Binding-site contacts:
Ligand atom O5 contacts residue TYR156 of chain 1.A at 3.2 Å.
Ligand atom O3 contacts residue TRP63 of chain 1.A at 3.1 Å (h-bond).
Ligand atom C1 contacts residue TYR156 of chain 1.A at 3.5 Å (hydrophobic).
Ligand atom O2 contacts residue LYS16 of chain 1.A at 2.9 Å (salt-bridge).
Ligand atom C2 contacts residue GLU45 of chain 1.A at 3.4 Å.
Ligand atom O5 contacts residue TRP341 of chain 1.A at 3.2 Å.
Ligand atom O2 contacts residue ASP66 of chain 1.A at 2.7 Å (salt-bridge).
Ligand atom C1 contacts residue GLU46 of chain 1.A at 2.9 Å.
Ligand atom O3 contacts residue ALA64 of chain 1.A at 3.5 Å.
Ligand atom C2 contacts residue GLU46 of chain 1.A at 3.5 Å.
Ligand atom C3 contacts residue ASP66 of chain 1.A at 3.5 Å.
Ligand atom O2 contacts residue GLU112 of chain 1.A at 2.7 Å (salt-bridge).
Ligand atom C1 contacts residue ASP15 of chain 1.A at 3.4 Å.
Ligand atom O1 contacts residue ASP15 of chain 1.A at 2.6 Å (salt-bridge).
Ligand atom O2 contacts residue ALA64 of chain 1.A at 3.3 Å.
Ligand atom C2 contacts residue GLU112 of chain 1.A at 3.4 Å.
Ligand atom C1 contacts residue TRP341 of chain 1.A at 3.5 Å (hydrophobic).
Ligand atom O3 contacts residue TYR342 of chain 1.A at 3.6 Å (h-bond).
Ligand atom O6 contacts residue GLU154 of chain 1.A at 2.7 Å (salt-bridge).
Ligand atom O3 contacts residue GLU112 of chain 1.A at 3.6 Å.
Ligand atom O3 contacts residue ARG67 of chain 1.A at 2.9 Å (salt-bridge).
Ligand atom O6 contacts residue PRO155 of chain 1.A at 3.3 Å.
Ligand atom C6 contacts residue GLU154 of chain 1.A at 3.4 Å.
Ligand atom O5 contacts residue GLU46 of chain 1.A at 3.0 Å (salt-bridge).
Ligand atom O5 contacts residue TYR342 of chain 1.A at 3.2 Å.
Ligand atom O3 contacts residue ASP66 of chain 1.A at 2.6 Å (salt-bridge).
Ligand atom C3 contacts residue GLU45 of chain 1.A at 3.3 Å.
Ligand atom O2 contacts residue GLU45 of chain 1.A at 2.5 Å (salt-bridge).
Ligand atom C1 contacts residue GLU45 of chain 1.A at 3.6 Å.
Ligand atom O2 contacts residue ARG67 of chain 1.A at 2.9 Å (salt-bridge).
Ligand atom C2 contacts residue ASP66 of chain 1.A at 3.4 Å.
Ligand atom C3 contacts residue TRP63 of chain 1.A at 3.6 Å (hydrophobic).
Ligand atom O2 contacts residue TRP63 of chain 1.A at 3.6 Å (h-bond).
Ligand atom O1 contacts residue LYS16 of chain 1.A at 3.3 Å (salt-bridge).
Ligand atom C1 contacts residue TRP231 of chain 1.A at 3.6 Å (hydrophobic).
Ligand atom O3 contacts residue GLU45 of chain 1.A at 2.6 Å (salt-bridge).
Ligand atom C2 contacts residue TRP231 of chain 1.A at 3.6 Å (hydrophobic).
Ligand atom O3 contacts residue GLU46 of chain 1.A at 3.5 Å (salt-bridge).
Ligand atom O6 contacts residue TYR156 of chain 1.A at 3.1 Å (h-bond).
Ligand atom O6 contacts residue ARG345 of chain 1.A at 3.4 Å.

Sequence of chain 1.A:
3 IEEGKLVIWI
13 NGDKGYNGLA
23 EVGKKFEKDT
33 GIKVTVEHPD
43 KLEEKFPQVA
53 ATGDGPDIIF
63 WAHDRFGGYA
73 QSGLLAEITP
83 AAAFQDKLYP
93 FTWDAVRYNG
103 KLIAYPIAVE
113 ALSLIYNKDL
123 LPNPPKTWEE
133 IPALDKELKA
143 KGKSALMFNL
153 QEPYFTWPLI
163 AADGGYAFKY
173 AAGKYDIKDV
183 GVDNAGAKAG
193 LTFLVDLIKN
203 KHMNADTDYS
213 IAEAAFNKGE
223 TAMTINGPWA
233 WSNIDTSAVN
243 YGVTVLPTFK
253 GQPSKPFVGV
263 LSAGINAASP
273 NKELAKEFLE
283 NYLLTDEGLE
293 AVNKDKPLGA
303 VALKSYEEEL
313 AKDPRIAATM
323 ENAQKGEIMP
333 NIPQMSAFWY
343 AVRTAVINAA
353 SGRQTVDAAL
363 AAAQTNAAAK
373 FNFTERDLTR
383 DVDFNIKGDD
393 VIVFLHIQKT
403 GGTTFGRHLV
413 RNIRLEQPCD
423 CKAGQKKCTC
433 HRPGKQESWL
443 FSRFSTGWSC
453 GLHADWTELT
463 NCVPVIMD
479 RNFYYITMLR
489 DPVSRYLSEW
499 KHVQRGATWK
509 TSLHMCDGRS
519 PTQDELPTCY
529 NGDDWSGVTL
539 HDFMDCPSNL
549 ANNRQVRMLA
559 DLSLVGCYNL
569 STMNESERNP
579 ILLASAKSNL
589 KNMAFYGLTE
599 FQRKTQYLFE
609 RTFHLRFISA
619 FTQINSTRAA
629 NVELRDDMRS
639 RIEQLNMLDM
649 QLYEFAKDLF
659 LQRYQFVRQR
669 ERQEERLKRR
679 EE

This small molecule binds to this protein.
Small molecule (SMILES): OC[C@H]1O[C@H](O[C@H]2[C@H](O)[C@@H](O)[C@@H](O[C@H]3[C@H](O)[C@@H](O)[C@@H](O[C@H]4[C@H](O)[C@@H](O)[C@@H](O)O[C@@H]4CO)O[C@@H]3CO)O[C@@H]2CO)[C@H](O)[C@@H](O)[C@@H]1O